Binding-site contacts:
Ligand atom C16 contacts residue LEU98 of chain 1.A at 3.5 Å (hydrophobic).
Ligand atom C15 contacts residue LEU149 of chain 1.A at 3.3 Å (hydrophobic).
Ligand atom O contacts residue LEU149 of chain 1.A at 3.8 Å.
Ligand atom N4 contacts residue GLU60 of chain 1.A at 3.8 Å.
Ligand atom C21 contacts residue LYS45 of chain 1.A at 3.8 Å.
Ligand atom N2 contacts residue ASP179 of chain 1.A at 3.3 Å (salt-bridge).
Ligand atom C14 contacts residue LEU149 of chain 1.A at 3.8 Å (hydrophobic).
Ligand atom C11 contacts residue VAL178 of chain 1.A at 3.8 Å (hydrophobic).
Ligand atom C5 contacts residue GLY22 of chain 1.A at 3.8 Å.
Ligand atom C21 contacts residue GLU60 of chain 1.A at 3.9 Å.
Ligand atom O contacts residue ALA43 of chain 1.A at 3.7 Å.
Ligand atom C6 contacts residue VAL29 of chain 1.A at 3.7 Å (hydrophobic).
Ligand atom C23 contacts residue LYS45 of chain 1.A at 3.4 Å.
Ligand atom C contacts residue GLU146 of chain 1.A at 3.3 Å.
Ligand atom C14 contacts residue VAL29 of chain 1.A at 3.9 Å (hydrophobic).
Ligand atom C contacts residue ASN147 of chain 1.A at 3.2 Å.
Ligand atom C1 contacts residue ASN147 of chain 1.A at 3.3 Å.
Ligand atom C8 contacts residue ASP179 of chain 1.A at 3.4 Å.
Ligand atom N2 contacts residue PHE26 of chain 1.A at 3.7 Å.
Ligand atom C23 contacts residue ASP179 of chain 1.A at 3.1 Å.
Ligand atom C18 contacts residue GLU96 of chain 1.A at 3.8 Å.
Ligand atom N4 contacts residue ASP179 of chain 1.A at 3.7 Å.
Ligand atom C21 contacts residue PHE95 of chain 1.A at 3.7 Å (hydrophobic).
Ligand atom C16 contacts residue LEU149 of chain 1.A at 3.7 Å (hydrophobic).
Ligand atom N4 contacts residue LYS45 of chain 1.A at 3.0 Å (salt-bridge).
Ligand atom C6 contacts residue GLY22 of chain 1.A at 3.7 Å.
Ligand atom N1 contacts residue ASN147 of chain 1.A at 3.5 Å (h-bond).
Ligand atom C20 contacts residue PHE95 of chain 1.A at 3.5 Å (hydrophobic).
Ligand atom C16 contacts residue LEU21 of chain 1.A at 3.7 Å (hydrophobic).
Ligand atom C9 contacts residue ASP179 of chain 1.A at 3.8 Å.
Ligand atom F contacts residue LEU21 of chain 1.A at 3.0 Å.
Ligand atom C17 contacts residue ALA43 of chain 1.A at 3.8 Å (hydrophobic).
Ligand atom C8 contacts residue PHE26 of chain 1.A at 3.9 Å (hydrophobic).
Ligand atom C17 contacts residue LEU149 of chain 1.A at 3.6 Å (hydrophobic).
Ligand atom N3 contacts residue LEU21 of chain 1.A at 3.9 Å.
Ligand atom N3 contacts residue LEU149 of chain 1.A at 3.4 Å.
Ligand atom F contacts residue VAL29 of chain 1.A at 3.9 Å.
Ligand atom N contacts residue ASN147 of chain 1.A at 3.3 Å (h-bond).
Ligand atom O contacts residue LEU98 of chain 1.A at 3.1 Å (h-bond).
Ligand atom F contacts residue GLY22 of chain 1.A at 3.1 Å.

A protein and the small-molecule ligand that binds it are described below.
Small molecule (SMILES): C[C@@H](c1ccc(F)cc1)n1nnc2cnc3ccc(-c4ccc5ocnc5c4)cc3c21

Sequence of chain 1.A:
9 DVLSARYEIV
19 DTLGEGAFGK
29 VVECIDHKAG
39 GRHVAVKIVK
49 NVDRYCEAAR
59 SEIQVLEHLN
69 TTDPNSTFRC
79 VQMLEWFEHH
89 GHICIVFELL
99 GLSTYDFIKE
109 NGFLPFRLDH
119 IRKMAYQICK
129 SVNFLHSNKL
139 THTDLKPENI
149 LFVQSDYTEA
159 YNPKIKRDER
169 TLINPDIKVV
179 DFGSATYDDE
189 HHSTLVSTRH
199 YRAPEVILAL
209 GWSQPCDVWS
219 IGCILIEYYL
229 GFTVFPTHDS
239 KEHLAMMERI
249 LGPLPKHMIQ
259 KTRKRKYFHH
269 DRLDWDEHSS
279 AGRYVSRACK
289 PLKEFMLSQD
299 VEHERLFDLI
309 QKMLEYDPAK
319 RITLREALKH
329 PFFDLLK